A protein and the small-molecule ligand that binds it are described below.
Small molecule (SMILES): CC(=O)N[C@@H]1[C@@H](O)[C@H](O)[C@@H](CO)O[C@H]1O

Sequence of chain 1.B:
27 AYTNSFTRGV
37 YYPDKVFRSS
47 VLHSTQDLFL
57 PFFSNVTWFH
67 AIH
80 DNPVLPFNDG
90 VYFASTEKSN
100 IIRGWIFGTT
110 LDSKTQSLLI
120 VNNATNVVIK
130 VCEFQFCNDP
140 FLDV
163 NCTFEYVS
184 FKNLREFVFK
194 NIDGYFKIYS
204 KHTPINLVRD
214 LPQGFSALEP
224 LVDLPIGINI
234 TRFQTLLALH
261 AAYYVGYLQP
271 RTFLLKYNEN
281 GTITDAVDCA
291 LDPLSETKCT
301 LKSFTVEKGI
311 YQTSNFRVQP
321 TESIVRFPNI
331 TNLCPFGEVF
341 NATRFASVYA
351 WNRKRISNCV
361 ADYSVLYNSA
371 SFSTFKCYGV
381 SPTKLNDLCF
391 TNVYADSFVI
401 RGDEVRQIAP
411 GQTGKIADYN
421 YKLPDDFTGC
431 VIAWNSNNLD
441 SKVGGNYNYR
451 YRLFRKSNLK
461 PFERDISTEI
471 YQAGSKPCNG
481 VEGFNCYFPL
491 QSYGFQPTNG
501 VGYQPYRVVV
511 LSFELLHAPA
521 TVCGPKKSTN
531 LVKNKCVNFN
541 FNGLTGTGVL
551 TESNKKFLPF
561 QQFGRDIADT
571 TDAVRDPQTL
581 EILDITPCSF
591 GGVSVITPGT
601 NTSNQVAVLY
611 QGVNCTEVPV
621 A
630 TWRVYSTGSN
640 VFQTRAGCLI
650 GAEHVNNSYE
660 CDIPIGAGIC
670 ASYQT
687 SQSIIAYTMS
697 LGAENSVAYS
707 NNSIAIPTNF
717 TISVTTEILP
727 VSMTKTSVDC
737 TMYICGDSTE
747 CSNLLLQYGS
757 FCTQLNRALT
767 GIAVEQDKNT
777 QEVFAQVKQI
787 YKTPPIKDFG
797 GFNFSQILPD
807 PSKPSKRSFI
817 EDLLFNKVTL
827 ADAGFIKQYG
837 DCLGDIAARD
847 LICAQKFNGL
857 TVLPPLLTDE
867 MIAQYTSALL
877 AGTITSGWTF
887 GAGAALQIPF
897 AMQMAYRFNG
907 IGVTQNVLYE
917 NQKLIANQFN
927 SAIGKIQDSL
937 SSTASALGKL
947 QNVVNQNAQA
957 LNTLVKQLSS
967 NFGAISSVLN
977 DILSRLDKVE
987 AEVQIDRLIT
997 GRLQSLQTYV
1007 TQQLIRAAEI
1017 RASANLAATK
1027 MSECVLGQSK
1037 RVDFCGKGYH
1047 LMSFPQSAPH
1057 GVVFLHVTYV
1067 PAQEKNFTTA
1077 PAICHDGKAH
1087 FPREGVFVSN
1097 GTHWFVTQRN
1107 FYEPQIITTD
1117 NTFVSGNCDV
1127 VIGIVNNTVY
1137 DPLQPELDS

Binding-site contacts:
Ligand atom O7 contacts residue ASN655 of chain 1.B at 3.0 Å (h-bond).
Ligand atom C4 contacts residue ASN655 of chain 1.B at 4.2 Å.
Ligand atom O5 contacts residue ASN655 of chain 1.B at 2.3 Å (h-bond).
Ligand atom C3 contacts residue ASN655 of chain 1.B at 3.8 Å.
Ligand atom C8 contacts residue ASN655 of chain 1.B at 4.5 Å.
Ligand atom C7 contacts residue ASN655 of chain 1.B at 3.2 Å.
Ligand atom C5 contacts residue ASN655 of chain 1.B at 3.7 Å.
Ligand atom C8 contacts residue HIS653 of chain 1.B at 3.8 Å.
Ligand atom C1 contacts residue ASN655 of chain 1.B at 1.4 Å.
Ligand atom N2 contacts residue ASN655 of chain 1.B at 3.0 Å (h-bond).
Ligand atom C2 contacts residue ASN655 of chain 1.B at 2.5 Å.